Sequence of chain 2.A:
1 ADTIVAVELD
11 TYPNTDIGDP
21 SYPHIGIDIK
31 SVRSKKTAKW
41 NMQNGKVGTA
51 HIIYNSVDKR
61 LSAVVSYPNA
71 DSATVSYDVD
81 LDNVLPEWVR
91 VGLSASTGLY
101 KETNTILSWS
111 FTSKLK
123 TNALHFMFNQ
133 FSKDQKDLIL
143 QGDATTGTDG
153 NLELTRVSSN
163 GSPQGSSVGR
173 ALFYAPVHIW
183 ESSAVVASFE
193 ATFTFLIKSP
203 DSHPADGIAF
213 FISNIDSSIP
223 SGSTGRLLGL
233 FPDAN

Binding-site contacts:
Ligand atom C5 contacts residue TYR12 of chain 2.A at 3.7 Å (hydrophobic).
Ligand atom C5 contacts residue LEU99 of chain 2.A at 4.2 Å (hydrophobic).
Ligand atom O4 contacts residue ASP208 of chain 2.A at 2.5 Å (salt-bridge).
Ligand atom O2 contacts residue LEU99 of chain 2.A at 3.6 Å.
Ligand atom O5 contacts residue TYR100 of chain 2.A at 4.0 Å.
Ligand atom O2 contacts residue SQ01 of chain 2.K at 3.6 Å.
Ligand atom C4 contacts residue ARG228 of chain 2.A at 3.7 Å.
Ligand atom O4 contacts residue ASN14 of chain 2.A at 2.7 Å (h-bond).
Ligand atom O4 contacts residue ARG228 of chain 2.A at 3.2 Å (salt-bridge).
Ligand atom C6 contacts residue ASP208 of chain 2.A at 3.2 Å.
Ligand atom C5 contacts residue ASP208 of chain 2.A at 4.0 Å.
Ligand atom C1 contacts residue SQ01 of chain 2.K at 1.4 Å.
Ligand atom O6 contacts residue ASP208 of chain 2.A at 2.6 Å (salt-bridge).
Ligand atom C4 contacts residue SQ01 of chain 2.K at 3.4 Å.
Ligand atom C6 contacts residue TYR12 of chain 2.A at 3.8 Å (hydrophobic).
Ligand atom O6 contacts residue GLY98 of chain 2.A at 3.0 Å.
Ligand atom C3 contacts residue ARG228 of chain 2.A at 3.9 Å.
Ligand atom O2 contacts residue GLY98 of chain 2.A at 3.5 Å.
Ligand atom C6 contacts residue ALA207 of chain 2.A at 3.5 Å (hydrophobic).
Ligand atom O4 contacts residue TYR12 of chain 2.A at 3.7 Å.
Ligand atom C4 contacts residue ASP208 of chain 2.A at 3.3 Å.
Ligand atom C4 contacts residue ASN14 of chain 2.A at 3.8 Å.
Ligand atom O6 contacts residue LEU99 of chain 2.A at 3.1 Å (h-bond).
Ligand atom O3 contacts residue ARG228 of chain 2.A at 2.9 Å (salt-bridge).
Ligand atom O6 contacts residue ALA207 of chain 2.A at 3.5 Å.
Ligand atom C3 contacts residue ASN14 of chain 2.A at 4.0 Å.
Ligand atom O3 contacts residue GLY227 of chain 2.A at 3.6 Å.
Ligand atom O6 contacts residue TYR100 of chain 2.A at 3.0 Å (h-bond).
Ligand atom C5 contacts residue SQ01 of chain 2.K at 2.8 Å.
Ligand atom O5 contacts residue SQ01 of chain 2.K at 2.3 Å (h-bond).
Ligand atom C1 contacts residue LEU99 of chain 2.A at 3.8 Å (hydrophobic).
Ligand atom C3 contacts residue SQ01 of chain 2.K at 2.9 Å.
Ligand atom C4 contacts residue GLY227 of chain 2.A at 3.9 Å.
Ligand atom O5 contacts residue LEU99 of chain 2.A at 3.2 Å (h-bond).
Ligand atom O6 contacts residue THR97 of chain 2.A at 4.1 Å.
Ligand atom C6 contacts residue LEU99 of chain 2.A at 4.0 Å (hydrophobic).
Ligand atom O2 contacts residue GLY227 of chain 2.A at 4.1 Å.
Ligand atom C6 contacts residue TYR100 of chain 2.A at 3.6 Å (hydrophobic).
Ligand atom O4 contacts residue GLY227 of chain 2.A at 3.9 Å.
Ligand atom C2 contacts residue SQ01 of chain 2.K at 2.4 Å.

This protein binds this small molecule.
Small molecule (SMILES): OC[C@H]1O[C@H](O)[C@@H](O)[C@@H](O)[C@@H]1O